This protein binds this small molecule.
Small molecule (SMILES): Cc1nn(C)c2sc(C(=O)O)cc12

Binding-site contacts:
Ligand atom CAL contacts residue THR218 of chain 1.A at 3.5 Å.
Ligand atom CAA contacts residue THR218 of chain 1.A at 4.2 Å.
Ligand atom CAL contacts residue ARG188 of chain 1.A at 3.2 Å.
Ligand atom NAF contacts residue ARG188 of chain 1.A at 3.5 Å (salt-bridge).
Ligand atom CAJ contacts residue ARG188 of chain 1.A at 4.4 Å.
Ligand atom CAB contacts residue ILE283 of chain 1.A at 3.7 Å (hydrophobic).
Ligand atom CAB contacts residue SER214 of chain 1.A at 3.9 Å.
Ligand atom NAM contacts residue SER214 of chain 1.A at 4.3 Å.
Ligand atom CAI contacts residue ARG188 of chain 1.A at 3.5 Å.
Ligand atom CAA contacts residue ARG188 of chain 1.A at 4.0 Å.
Ligand atom NAF contacts residue GLY192 of chain 1.A at 4.3 Å.
Ligand atom NAM contacts residue ILE283 of chain 1.A at 4.0 Å.
Ligand atom CAA contacts residue EOH1 of chain 1.D at 3.8 Å.
Ligand atom CAK contacts residue ARG188 of chain 1.A at 3.5 Å.
Ligand atom CAK contacts residue THR218 of chain 1.A at 3.7 Å.
Ligand atom NAF contacts residue THR218 of chain 1.A at 3.1 Å.
Ligand atom CAB contacts residue ARG188 of chain 1.A at 3.1 Å.
Ligand atom CAL contacts residue ILE283 of chain 1.A at 3.9 Å (hydrophobic).
Ligand atom NAM contacts residue THR218 of chain 1.A at 3.2 Å.
Ligand atom CAI contacts residue THR218 of chain 1.A at 3.4 Å.
Ligand atom NAM contacts residue ARG188 of chain 1.A at 3.1 Å.
Ligand atom SAG contacts residue ARG188 of chain 1.A at 3.9 Å.
Ligand atom CAB contacts residue THR218 of chain 1.A at 3.8 Å.
Ligand atom CAA contacts residue GLY192 of chain 1.A at 4.0 Å.
Ligand atom NAF contacts residue SER214 of chain 1.A at 3.6 Å.
Ligand atom SAG contacts residue ILE283 of chain 1.A at 3.7 Å.
Ligand atom CAE contacts residue ARG188 of chain 1.A at 4.1 Å.
Ligand atom CAB contacts residue ASP281 of chain 1.A at 4.0 Å.
Ligand atom CAB contacts residue LEU217 of chain 1.A at 3.9 Å (hydrophobic).

Sequence of chain 1.A:
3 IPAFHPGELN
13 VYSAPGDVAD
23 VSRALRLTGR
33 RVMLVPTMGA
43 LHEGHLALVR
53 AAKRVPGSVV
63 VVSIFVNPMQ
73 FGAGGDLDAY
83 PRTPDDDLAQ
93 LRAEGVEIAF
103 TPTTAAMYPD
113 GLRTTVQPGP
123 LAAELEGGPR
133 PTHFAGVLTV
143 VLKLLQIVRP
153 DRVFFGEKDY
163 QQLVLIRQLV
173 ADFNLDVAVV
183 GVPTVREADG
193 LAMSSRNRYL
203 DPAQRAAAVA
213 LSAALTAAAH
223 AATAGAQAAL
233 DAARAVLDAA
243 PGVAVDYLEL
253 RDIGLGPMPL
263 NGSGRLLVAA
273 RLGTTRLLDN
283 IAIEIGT